The small molecule below binds the protein below.
Small molecule (SMILES): OCCCO

Sequence of chain 1.A:
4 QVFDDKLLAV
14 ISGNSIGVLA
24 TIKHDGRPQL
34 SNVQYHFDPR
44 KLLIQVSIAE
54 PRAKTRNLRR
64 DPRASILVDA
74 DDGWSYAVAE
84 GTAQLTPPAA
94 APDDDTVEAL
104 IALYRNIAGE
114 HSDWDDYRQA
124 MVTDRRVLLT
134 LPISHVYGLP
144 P

Binding-site contacts:
Ligand atom C3 contacts residue PRO144 of chain 1.A at 3.7 Å (hydrophobic).
Ligand atom O1 contacts residue PGO1 of chain 1.L at 2.8 Å.
Ligand atom C1 contacts residue PGO1 of chain 1.L at 3.1 Å.
Ligand atom O1 contacts residue ASP74 of chain 1.A at 3.5 Å (salt-bridge).
Ligand atom C2 contacts residue PGO1 of chain 1.L at 2.5 Å.
Ligand atom C3 contacts residue PGO1 of chain 1.L at 3.6 Å.
Ligand atom C1 contacts residue PRO144 of chain 1.A at 4.0 Å (hydrophobic).
Ligand atom O1 contacts residue PRO144 of chain 1.A at 3.6 Å.
Ligand atom C1 contacts residue ASP74 of chain 1.A at 4.1 Å.
Ligand atom O3 contacts residue PGO1 of chain 1.L at 3.7 Å.
Ligand atom C2 contacts residue PRO144 of chain 1.A at 4.0 Å (hydrophobic).
Ligand atom O3 contacts residue PRO144 of chain 1.A at 4.4 Å.
Ligand atom C1 contacts residue ASP75 of chain 1.A at 4.4 Å.
Ligand atom O1 contacts residue ALA73 of chain 1.A at 4.0 Å.
Ligand atom O1 contacts residue ASP75 of chain 1.A at 3.2 Å (salt-bridge).